This protein binds this small molecule.
Small molecule (SMILES): c1ccc(-n2ccnc2)cc1

Sequence of chain 1.A:
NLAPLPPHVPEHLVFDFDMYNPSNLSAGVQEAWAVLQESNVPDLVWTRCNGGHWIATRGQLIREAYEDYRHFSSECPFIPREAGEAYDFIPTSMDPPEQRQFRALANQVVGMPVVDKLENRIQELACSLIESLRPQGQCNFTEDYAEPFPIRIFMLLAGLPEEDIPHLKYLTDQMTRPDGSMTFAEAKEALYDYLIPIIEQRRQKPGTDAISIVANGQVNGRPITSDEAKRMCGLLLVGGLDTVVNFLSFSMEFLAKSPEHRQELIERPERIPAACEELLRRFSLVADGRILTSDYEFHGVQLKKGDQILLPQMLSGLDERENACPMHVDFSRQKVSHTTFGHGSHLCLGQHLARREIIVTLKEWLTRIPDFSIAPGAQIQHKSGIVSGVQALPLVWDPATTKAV

Binding-site contacts:
Ligand atom C8 contacts residue VAL247 of chain 1.A at 4.0 Å (hydrophobic).
Ligand atom C2 contacts residue THR252 of chain 1.A at 3.7 Å.
Ligand atom N3 contacts residue HEM1 of chain 1.B at 2.3 Å.
Ligand atom C10 contacts residue VAL295 of chain 1.A at 4.4 Å (hydrophobic).
Ligand atom C7 contacts residue VAL396 of chain 1.A at 4.3 Å (hydrophobic).
Ligand atom C5 contacts residue VAL247 of chain 1.A at 4.3 Å (hydrophobic).
Ligand atom C5 contacts residue THR252 of chain 1.A at 4.5 Å.
Ligand atom C11 contacts residue ASP297 of chain 1.A at 4.4 Å.
Ligand atom C8 contacts residue THR185 of chain 1.A at 4.1 Å.
Ligand atom C4 contacts residue GLY248 of chain 1.A at 3.3 Å.
Ligand atom C10 contacts residue ILE395 of chain 1.A at 4.2 Å (hydrophobic).
Ligand atom C6 contacts residue VAL247 of chain 1.A at 4.4 Å (hydrophobic).
Ligand atom C7 contacts residue VAL247 of chain 1.A at 3.4 Å (hydrophobic).
Ligand atom C8 contacts residue ILE395 of chain 1.A at 4.2 Å (hydrophobic).
Ligand atom C10 contacts residue ASP297 of chain 1.A at 3.4 Å.
Ligand atom C5 contacts residue HEM1 of chain 1.B at 4.0 Å.
Ligand atom C8 contacts residue VAL396 of chain 1.A at 4.2 Å (hydrophobic).
Ligand atom C9 contacts residue ILE395 of chain 1.A at 3.5 Å (hydrophobic).
Ligand atom C5 contacts residue GLY248 of chain 1.A at 3.7 Å.
Ligand atom N1 contacts residue THR252 of chain 1.A at 4.2 Å.
Ligand atom C9 contacts residue PHE87 of chain 1.A at 3.1 Å (hydrophobic).
Ligand atom N1 contacts residue LEU244 of chain 1.A at 4.3 Å.
Ligand atom C4 contacts residue HEM1 of chain 1.B at 3.1 Å.
Ligand atom C9 contacts residue ASP297 of chain 1.A at 4.2 Å.
Ligand atom C4 contacts residue THR252 of chain 1.A at 4.1 Å.
Ligand atom C8 contacts residue PHE87 of chain 1.A at 3.5 Å (hydrophobic).
Ligand atom C11 contacts residue HEM1 of chain 1.B at 4.3 Å.
Ligand atom N3 contacts residue THR252 of chain 1.A at 3.7 Å.
Ligand atom C4 contacts residue LEU244 of chain 1.A at 4.4 Å (hydrophobic).
Ligand atom C5 contacts residue LEU244 of chain 1.A at 3.6 Å (hydrophobic).
Ligand atom C2 contacts residue HEM1 of chain 1.B at 3.0 Å.
Ligand atom N1 contacts residue HEM1 of chain 1.B at 4.1 Å.
Ligand atom N3 contacts residue GLY248 of chain 1.A at 4.1 Å.
Ligand atom C10 contacts residue PHE87 of chain 1.A at 3.9 Å (hydrophobic).
Ligand atom C10 contacts residue HEM1 of chain 1.B at 4.5 Å.